Binding-site contacts:
Ligand atom C2 contacts residue ASN154 of chain 30.C at 2.4 Å.
Ligand atom C1 contacts residue ASN154 of chain 30.C at 1.4 Å.
Ligand atom C8 contacts residue ASN154 of chain 30.C at 4.2 Å.
Ligand atom C7 contacts residue ASN154 of chain 30.C at 4.0 Å.
Ligand atom C3 contacts residue ASN154 of chain 30.C at 3.8 Å.
Ligand atom O5 contacts residue ASN154 of chain 30.C at 2.4 Å (h-bond).
Ligand atom N2 contacts residue ASN154 of chain 30.C at 2.9 Å (h-bond).
Ligand atom C4 contacts residue ASN154 of chain 30.C at 4.2 Å.
Ligand atom O5 contacts residue SER157 of chain 30.C at 3.8 Å.
Ligand atom C5 contacts residue ASN154 of chain 30.C at 3.7 Å.
Ligand atom C1 contacts residue SER157 of chain 30.C at 3.9 Å.

This protein binds this small molecule.
Small molecule (SMILES): CC(=O)N[C@@H]1[C@@H](O)[C@H](O)[C@@H](CO)O[C@H]1O

Sequence of chain 30.C:
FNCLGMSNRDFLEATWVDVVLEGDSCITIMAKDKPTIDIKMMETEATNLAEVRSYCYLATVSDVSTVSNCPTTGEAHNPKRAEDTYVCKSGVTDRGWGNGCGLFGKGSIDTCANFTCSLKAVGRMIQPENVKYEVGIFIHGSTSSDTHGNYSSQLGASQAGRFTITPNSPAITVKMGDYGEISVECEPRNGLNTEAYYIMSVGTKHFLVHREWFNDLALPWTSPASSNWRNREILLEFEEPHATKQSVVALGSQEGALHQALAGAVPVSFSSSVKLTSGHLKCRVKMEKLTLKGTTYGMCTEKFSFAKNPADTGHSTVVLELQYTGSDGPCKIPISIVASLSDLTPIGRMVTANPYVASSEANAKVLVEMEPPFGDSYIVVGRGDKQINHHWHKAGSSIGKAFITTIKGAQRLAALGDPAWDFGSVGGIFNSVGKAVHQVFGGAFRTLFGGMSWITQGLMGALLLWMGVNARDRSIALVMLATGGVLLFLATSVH